A small-molecule ligand and the protein it binds are described below.
Small molecule (SMILES): Nc1nc(=O)c2ncn([C@@H]3O[C@H](CO[P](=O)(O)O[C@H]4[C@@H](O)[C@H](n5ccc(=O)[nH]c5=O)O[C@@H]4CO[P](=O)(O)O[C@H]4[C@@H](O)[C@H](n5cnc6c(N)ncnc65)O[C@@H]4CO[P](=O)(O)O[C@H]4[C@@H](O)[C@H](n5ccc(=O)[nH]c5=O)O[C@@H]4CO[P](=O)(O)O[C@H]4[C@@H](O)[C@H](n5cnc6c(N)ncnc65)O[C@@H]4CO[P](=O)(O)O[C@H]4[C@@H](O)[C@H](n5cnc6c(N)ncnc65)O[C@@H]4CO)[C@@H](O)[C@H]3O)c2[nH]1

Sequence of chain 1.G:
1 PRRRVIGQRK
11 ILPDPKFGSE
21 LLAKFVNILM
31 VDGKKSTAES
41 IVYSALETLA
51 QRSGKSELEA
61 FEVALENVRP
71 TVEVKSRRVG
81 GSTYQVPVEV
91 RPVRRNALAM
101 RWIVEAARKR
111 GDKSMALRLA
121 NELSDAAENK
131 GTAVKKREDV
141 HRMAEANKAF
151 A

Binding-site contacts:
Ligand atom O4' contacts residue ARG78 of chain 1.G at 3.1 Å (salt-bridge).
Ligand atom C4' contacts residue ARG78 of chain 1.G at 3.4 Å.
Ligand atom C1' contacts residue ARG78 of chain 1.G at 4.3 Å.
Ligand atom C5' contacts residue ARG78 of chain 1.G at 3.5 Å.
Ligand atom O5' contacts residue ARG78 of chain 1.G at 3.6 Å.
Ligand atom OP1 contacts residue VAL117 of chain 1.K at 4.3 Å.

Sequence of chain 1.K:
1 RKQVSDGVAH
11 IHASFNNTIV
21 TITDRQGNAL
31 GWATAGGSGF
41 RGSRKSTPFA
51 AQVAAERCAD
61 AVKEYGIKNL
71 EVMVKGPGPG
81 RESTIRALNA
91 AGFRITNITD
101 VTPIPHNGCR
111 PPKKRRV